This protein binds this small molecule.
Small molecule (SMILES): CCC[C@H](N)C(=O)O

Binding-site contacts:
Ligand atom CG contacts residue ASP102 of chain 2.A at 3.1 Å.
Ligand atom OXT contacts residue ALA101 of chain 2.A at 4.4 Å.
Ligand atom OXT contacts residue MET100 of chain 2.A at 2.8 Å (h-bond).
Ligand atom CA contacts residue SER99 of chain 2.A at 4.4 Å.
Ligand atom C contacts residue MET100 of chain 2.A at 3.7 Å (hydrophobic).
Ligand atom CG contacts residue GLY45 of chain 2.A at 4.3 Å.
Ligand atom O contacts residue MET100 of chain 2.A at 4.2 Å.
Ligand atom C contacts residue SER99 of chain 2.A at 3.4 Å.
Ligand atom OXT contacts residue LYS297 of chain 3.A at 3.6 Å.
Ligand atom N contacts residue SER98 of chain 2.A at 4.3 Å.
Ligand atom OXT contacts residue SER99 of chain 2.A at 2.3 Å (h-bond).
Ligand atom O contacts residue SER99 of chain 2.A at 4.1 Å.
Ligand atom CA contacts residue ASP102 of chain 2.A at 4.1 Å.
Ligand atom CD contacts residue GLY45 of chain 2.A at 4.0 Å.
Ligand atom O contacts residue LYS297 of chain 3.A at 3.5 Å (salt-bridge).
Ligand atom CD contacts residue ASP102 of chain 2.A at 4.0 Å.
Ligand atom O contacts residue TRP298 of chain 3.A at 3.9 Å.
Ligand atom N contacts residue SER99 of chain 2.A at 4.2 Å.
Ligand atom C contacts residue LYS297 of chain 3.A at 3.9 Å.
Ligand atom CB contacts residue ASP102 of chain 2.A at 4.1 Å.

Sequence of chain 2.A:
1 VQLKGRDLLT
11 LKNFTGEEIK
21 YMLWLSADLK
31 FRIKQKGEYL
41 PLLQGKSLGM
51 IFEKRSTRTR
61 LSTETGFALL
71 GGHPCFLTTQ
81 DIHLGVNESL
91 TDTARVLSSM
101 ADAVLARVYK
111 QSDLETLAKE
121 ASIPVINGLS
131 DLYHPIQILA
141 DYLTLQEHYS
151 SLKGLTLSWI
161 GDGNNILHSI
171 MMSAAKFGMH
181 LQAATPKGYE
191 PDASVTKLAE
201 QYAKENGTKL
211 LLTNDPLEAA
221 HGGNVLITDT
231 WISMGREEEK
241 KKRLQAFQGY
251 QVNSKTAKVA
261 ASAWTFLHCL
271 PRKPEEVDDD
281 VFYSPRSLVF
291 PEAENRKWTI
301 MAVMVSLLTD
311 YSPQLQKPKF

Sequence of chain 3.A:
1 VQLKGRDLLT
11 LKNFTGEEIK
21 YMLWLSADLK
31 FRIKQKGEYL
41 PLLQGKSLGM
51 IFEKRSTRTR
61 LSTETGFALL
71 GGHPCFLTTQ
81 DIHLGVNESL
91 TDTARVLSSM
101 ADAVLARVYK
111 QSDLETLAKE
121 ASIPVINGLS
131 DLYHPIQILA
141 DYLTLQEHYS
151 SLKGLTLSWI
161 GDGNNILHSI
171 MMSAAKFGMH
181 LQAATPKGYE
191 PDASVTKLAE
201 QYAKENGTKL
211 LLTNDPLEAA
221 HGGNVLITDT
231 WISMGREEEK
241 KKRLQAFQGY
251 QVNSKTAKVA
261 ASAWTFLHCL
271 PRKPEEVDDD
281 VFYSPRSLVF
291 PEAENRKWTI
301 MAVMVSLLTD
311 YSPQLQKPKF